Binding-site contacts:
Ligand atom O1 contacts residue NI1 of chain 1.B at 2.5 Å (h-bond).
Ligand atom O5 contacts residue HIS54 of chain 1.A at 3.2 Å (h-bond).
Ligand atom O5 contacts residue TRP137 of chain 1.A at 3.7 Å.
Ligand atom C4 contacts residue TRP137 of chain 1.A at 4.2 Å (hydrophobic).
Ligand atom C2 contacts residue NI1 of chain 1.C at 3.7 Å.
Ligand atom O4 contacts residue TRP137 of chain 1.A at 3.4 Å.
Ligand atom O1 contacts residue GLU217 of chain 1.A at 3.1 Å (salt-bridge).
Ligand atom O3 contacts residue ASP287 of chain 1.A at 2.8 Å (salt-bridge).
Ligand atom C1 contacts residue TRP137 of chain 1.A at 3.8 Å (hydrophobic).
Ligand atom C2 contacts residue ASP287 of chain 1.A at 3.3 Å.
Ligand atom O2 contacts residue TRP16 of chain 1.A at 3.1 Å (h-bond).
Ligand atom O1 contacts residue HIS220 of chain 1.A at 3.4 Å.
Ligand atom C1 contacts residue NI1 of chain 1.B at 3.5 Å.
Ligand atom O2 contacts residue NI1 of chain 1.C at 3.9 Å.
Ligand atom C4 contacts residue GLU181 of chain 1.A at 3.7 Å.
Ligand atom C3 contacts residue ASP245 of chain 1.A at 4.2 Å.
Ligand atom C3 contacts residue ASP287 of chain 1.A at 3.2 Å.
Ligand atom O1 contacts residue ASP287 of chain 1.A at 2.8 Å (salt-bridge).
Ligand atom O3 contacts residue GLU181 of chain 1.A at 2.4 Å (salt-bridge).
Ligand atom O4 contacts residue THR90 of chain 1.A at 4.0 Å.
Ligand atom C1 contacts residue GLU181 of chain 1.A at 3.7 Å.
Ligand atom C1 contacts residue ASP287 of chain 1.A at 3.6 Å.
Ligand atom O3 contacts residue NI1 of chain 1.C at 2.1 Å (h-bond).
Ligand atom O1 contacts residue NI1 of chain 1.C at 2.2 Å (h-bond).
Ligand atom C3 contacts residue NI1 of chain 1.C at 3.3 Å.
Ligand atom C4 contacts residue HIS54 of chain 1.A at 3.4 Å.
Ligand atom O4 contacts residue GLU181 of chain 1.A at 2.7 Å (salt-bridge).
Ligand atom C5 contacts residue HIS54 of chain 1.A at 3.0 Å.
Ligand atom O1 contacts residue GLU181 of chain 1.A at 2.8 Å (salt-bridge).
Ligand atom O2 contacts residue ASP287 of chain 1.A at 2.7 Å (salt-bridge).
Ligand atom C4 contacts residue THR90 of chain 1.A at 4.2 Å.
Ligand atom C3 contacts residue GLU181 of chain 1.A at 3.5 Å.
Ligand atom O5 contacts residue PHE94 of chain 1.A at 4.1 Å.
Ligand atom O4 contacts residue VAL135 of chain 1.A at 3.4 Å.
Ligand atom O3 contacts residue ASP245 of chain 1.A at 3.0 Å (salt-bridge).
Ligand atom C3 contacts residue TRP16 of chain 1.A at 3.7 Å (hydrophobic).
Ligand atom C5 contacts residue TRP137 of chain 1.A at 3.5 Å (hydrophobic).
Ligand atom C2 contacts residue TRP16 of chain 1.A at 4.2 Å (hydrophobic).
Ligand atom C5 contacts residue PHE94 of chain 1.A at 4.0 Å (hydrophobic).
Ligand atom C1 contacts residue NI1 of chain 1.C at 3.4 Å.

The protein below binds the small molecule below.
Small molecule (SMILES): OC[C@]1(O)OC[C@H](O)[C@@H]1O

Sequence of chain 1.A:
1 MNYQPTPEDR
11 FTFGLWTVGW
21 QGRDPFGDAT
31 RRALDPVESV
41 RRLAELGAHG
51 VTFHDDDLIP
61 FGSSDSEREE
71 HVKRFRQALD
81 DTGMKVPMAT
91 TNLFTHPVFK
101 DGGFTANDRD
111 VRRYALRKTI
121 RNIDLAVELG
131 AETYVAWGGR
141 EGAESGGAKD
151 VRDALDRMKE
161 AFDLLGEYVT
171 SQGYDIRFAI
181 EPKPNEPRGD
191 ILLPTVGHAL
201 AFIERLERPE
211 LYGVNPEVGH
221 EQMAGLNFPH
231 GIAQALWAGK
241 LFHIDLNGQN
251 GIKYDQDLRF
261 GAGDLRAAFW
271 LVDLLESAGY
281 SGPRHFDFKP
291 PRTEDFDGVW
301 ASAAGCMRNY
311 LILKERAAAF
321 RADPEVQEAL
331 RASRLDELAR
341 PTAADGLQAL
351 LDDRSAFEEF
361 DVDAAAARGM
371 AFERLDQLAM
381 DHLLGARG